Binding-site contacts:
Ligand atom O9 contacts residue GLY143 of chain 1.B at 3.3 Å (h-bond).
Ligand atom C24 contacts residue HIS163 of chain 1.B at 3.7 Å.
Ligand atom O33 contacts residue MET165 of chain 1.B at 3.3 Å.
Ligand atom C28 contacts residue GLN192 of chain 1.B at 3.5 Å.
Ligand atom C21 contacts residue LEU141 of chain 1.B at 3.7 Å (hydrophobic).
Ligand atom O26 contacts residue HIS172 of chain 1.B at 3.8 Å.
Ligand atom C27 contacts residue GLN192 of chain 1.B at 3.7 Å.
Ligand atom N16 contacts residue CYS145 of chain 1.B at 3.1 Å (h-bond).
Ligand atom C26 contacts residue GLU166 of chain 1.B at 3.6 Å.
Ligand atom C16 contacts residue MET49 of chain 1.B at 3.6 Å (hydrophobic).
Ligand atom N23 contacts residue GLU166 of chain 1.B at 3.2 Å (salt-bridge).
Ligand atom C29 contacts residue THR190 of chain 1.B at 3.5 Å.
Ligand atom O29 contacts residue GLN189 of chain 1.B at 3.2 Å.
Ligand atom C23 contacts residue HIS41 of chain 1.B at 3.6 Å.
Ligand atom O9 contacts residue SER144 of chain 1.B at 3.4 Å (h-bond).
Ligand atom C27 contacts residue LEU167 of chain 1.B at 3.5 Å (hydrophobic).
Ligand atom C14 contacts residue MET165 of chain 1.B at 3.7 Å (hydrophobic).
Ligand atom C24 contacts residue GLU166 of chain 1.B at 3.6 Å.
Ligand atom C14 contacts residue HIS164 of chain 1.B at 3.5 Å.
Ligand atom C15 contacts residue HIS164 of chain 1.B at 3.6 Å.
Ligand atom N16 contacts residue HIS164 of chain 1.B at 3.0 Å (h-bond).
Ligand atom O33 contacts residue GLU166 of chain 1.B at 2.8 Å (salt-bridge).
Ligand atom C28 contacts residue THR190 of chain 1.B at 3.2 Å.
Ligand atom C28 contacts residue ARG188 of chain 1.B at 3.3 Å.
Ligand atom N10 contacts residue GLU166 of chain 1.B at 2.8 Å (salt-bridge).
Ligand atom O26 contacts residue MET165 of chain 1.B at 3.6 Å.
Ligand atom C7 contacts residue THR190 of chain 1.B at 3.8 Å.
Ligand atom C9 contacts residue GLU166 of chain 1.B at 3.4 Å.
Ligand atom C21 contacts residue ASN142 of chain 1.B at 3.4 Å.
Ligand atom N23 contacts residue PHE140 of chain 1.B at 3.2 Å (h-bond).
Ligand atom N8 contacts residue GLU166 of chain 1.B at 3.1 Å (salt-bridge).
Ligand atom O26 contacts residue HIS163 of chain 1.B at 2.6 Å (h-bond).
Ligand atom O26 contacts residue PHE140 of chain 1.B at 3.7 Å.
Ligand atom O26 contacts residue GLU166 of chain 1.B at 3.5 Å (salt-bridge).
Ligand atom O9 contacts residue CYS145 of chain 1.B at 2.5 Å (h-bond).
Ligand atom C19 contacts residue LEU141 of chain 1.B at 3.7 Å (hydrophobic).
Ligand atom C8 contacts residue CYS145 of chain 1.B at 1.8 Å (hydrophobic).
Ligand atom C17 contacts residue CYS145 of chain 1.B at 2.7 Å (hydrophobic).
Ligand atom C19 contacts residue CYS145 of chain 1.B at 3.2 Å (hydrophobic).
Ligand atom C22 contacts residue LEU141 of chain 1.B at 3.6 Å (hydrophobic).

Sequence of chain 1.A:
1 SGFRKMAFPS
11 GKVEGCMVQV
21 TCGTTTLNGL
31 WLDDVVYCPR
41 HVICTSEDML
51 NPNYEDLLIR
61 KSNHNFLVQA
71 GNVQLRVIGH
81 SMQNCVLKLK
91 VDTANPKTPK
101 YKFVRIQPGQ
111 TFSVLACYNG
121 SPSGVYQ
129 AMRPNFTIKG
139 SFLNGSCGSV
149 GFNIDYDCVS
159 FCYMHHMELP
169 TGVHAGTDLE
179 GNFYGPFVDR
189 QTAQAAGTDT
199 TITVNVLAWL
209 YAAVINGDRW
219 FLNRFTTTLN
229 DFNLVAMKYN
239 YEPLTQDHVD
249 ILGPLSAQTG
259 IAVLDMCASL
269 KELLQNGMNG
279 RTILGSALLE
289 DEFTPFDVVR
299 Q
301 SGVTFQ

A protein and the small-molecule ligand that binds it are described below.
Small molecule (SMILES): CC(C)(C)NC(=O)N[C@H](C(=O)N1C[C@H]2[C@@H]([C@H]1C(=O)N[C@H](CO)C[C@@H]1CCNC1=O)C2(C)C)C(C)(C)C

Sequence of chain 1.B:
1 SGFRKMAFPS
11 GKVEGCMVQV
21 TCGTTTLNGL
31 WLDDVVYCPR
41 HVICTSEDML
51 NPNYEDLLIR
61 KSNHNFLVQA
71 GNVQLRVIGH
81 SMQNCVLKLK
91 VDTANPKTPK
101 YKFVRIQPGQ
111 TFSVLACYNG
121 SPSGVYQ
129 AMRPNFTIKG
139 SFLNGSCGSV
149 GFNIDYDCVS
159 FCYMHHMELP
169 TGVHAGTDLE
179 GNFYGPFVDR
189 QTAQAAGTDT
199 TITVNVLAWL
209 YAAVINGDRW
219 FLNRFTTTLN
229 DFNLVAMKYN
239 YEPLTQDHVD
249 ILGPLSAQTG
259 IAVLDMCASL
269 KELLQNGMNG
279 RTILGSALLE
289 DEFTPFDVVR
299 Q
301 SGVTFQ